Binding-site contacts:
Ligand atom C7 contacts residue ASN360 of chain 1.A at 4.0 Å.
Ligand atom O7 contacts residue NAG2 of chain 1.K at 2.6 Å (h-bond).
Ligand atom C2 contacts residue ASN360 of chain 1.A at 2.5 Å.
Ligand atom C4 contacts residue ASN360 of chain 1.A at 4.3 Å.
Ligand atom C5 contacts residue ASN360 of chain 1.A at 3.7 Å.
Ligand atom C3 contacts residue ASN360 of chain 1.A at 3.8 Å.
Ligand atom N2 contacts residue ASN360 of chain 1.A at 3.0 Å (h-bond).
Ligand atom O5 contacts residue ASN360 of chain 1.A at 2.4 Å (h-bond).
Ligand atom C1 contacts residue ASN360 of chain 1.A at 1.4 Å.
Ligand atom C7 contacts residue NAG2 of chain 1.K at 3.5 Å.
Ligand atom C8 contacts residue NAG2 of chain 1.K at 3.9 Å.

Sequence of chain 1.A:
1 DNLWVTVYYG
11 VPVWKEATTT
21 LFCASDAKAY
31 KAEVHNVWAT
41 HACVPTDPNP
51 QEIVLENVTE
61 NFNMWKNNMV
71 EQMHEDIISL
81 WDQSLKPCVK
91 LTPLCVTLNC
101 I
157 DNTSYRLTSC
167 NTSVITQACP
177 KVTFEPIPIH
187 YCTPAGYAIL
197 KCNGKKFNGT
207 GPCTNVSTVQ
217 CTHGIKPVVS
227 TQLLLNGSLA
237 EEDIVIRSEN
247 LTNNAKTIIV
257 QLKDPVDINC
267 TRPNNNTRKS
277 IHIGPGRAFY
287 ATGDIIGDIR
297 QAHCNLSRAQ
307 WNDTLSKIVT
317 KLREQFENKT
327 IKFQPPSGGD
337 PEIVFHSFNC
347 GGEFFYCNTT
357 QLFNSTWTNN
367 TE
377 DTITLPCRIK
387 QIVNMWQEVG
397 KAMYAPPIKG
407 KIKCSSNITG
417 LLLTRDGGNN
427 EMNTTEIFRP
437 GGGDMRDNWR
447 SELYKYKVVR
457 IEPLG

The protein below binds the small molecule below.
Small molecule (SMILES): CC(=O)N[C@@H]1[C@@H](O)[C@H](O)[C@@H](CO)O[C@H]1O